A protein and the small-molecule ligand that binds it are described below.
Small molecule (SMILES): CC[C@H](Cc1ccc(C(=O)NCc2ccc(OC)cc2C(F)(F)F)cc1)C(=O)O

Sequence of chain 1.B:
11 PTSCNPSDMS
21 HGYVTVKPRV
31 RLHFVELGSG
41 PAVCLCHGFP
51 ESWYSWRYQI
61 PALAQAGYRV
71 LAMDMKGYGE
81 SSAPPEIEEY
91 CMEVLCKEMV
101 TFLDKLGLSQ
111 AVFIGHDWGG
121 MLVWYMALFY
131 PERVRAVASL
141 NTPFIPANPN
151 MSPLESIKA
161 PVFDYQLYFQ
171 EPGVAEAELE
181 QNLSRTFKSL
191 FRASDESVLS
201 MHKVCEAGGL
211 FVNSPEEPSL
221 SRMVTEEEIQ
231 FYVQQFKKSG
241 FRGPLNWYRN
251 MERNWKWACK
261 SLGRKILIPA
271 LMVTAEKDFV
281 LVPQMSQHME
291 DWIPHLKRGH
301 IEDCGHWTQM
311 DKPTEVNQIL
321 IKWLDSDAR

Binding-site contacts:
Ligand atom C contacts residue TYR248 of chain 1.B at 3.1 Å (hydrophobic).
Ligand atom F1 contacts residue LEU190 of chain 1.B at 3.3 Å.
Ligand atom F2 contacts residue PRO50 of chain 1.B at 3.6 Å.
Ligand atom C20 contacts residue HIS306 of chain 1.B at 3.3 Å.
Ligand atom C2 contacts residue GLN166 of chain 1.B at 3.6 Å.
Ligand atom C contacts residue ASP117 of chain 1.B at 3.6 Å.
Ligand atom O contacts residue TYR165 of chain 1.B at 2.4 Å (h-bond).
Ligand atom O3 contacts residue VAL280 of chain 1.B at 3.4 Å.
Ligand atom C19 contacts residue HIS306 of chain 1.B at 3.4 Å.
Ligand atom C20 contacts residue ASP117 of chain 1.B at 3.7 Å.
Ligand atom F contacts residue MET201 of chain 1.B at 3.5 Å.
Ligand atom F contacts residue TYR248 of chain 1.B at 3.8 Å.
Ligand atom F2 contacts residue TRP307 of chain 1.B at 3.7 Å.
Ligand atom C1 contacts residue TYR165 of chain 1.B at 3.8 Å (hydrophobic).
Ligand atom C6 contacts residue MET121 of chain 1.B at 3.3 Å (hydrophobic).
Ligand atom C5 contacts residue MET121 of chain 1.B at 3.5 Å (hydrophobic).
Ligand atom C12 contacts residue ASP117 of chain 1.B at 3.2 Å.
Ligand atom N contacts residue TYR248 of chain 1.B at 3.5 Å (h-bond).
Ligand atom C12 contacts residue TYR248 of chain 1.B at 3.4 Å (hydrophobic).
Ligand atom N contacts residue ASP117 of chain 1.B at 2.5 Å (salt-bridge).
Ligand atom C17 contacts residue HIS306 of chain 1.B at 3.8 Å.
Ligand atom C7 contacts residue MET121 of chain 1.B at 3.5 Å (hydrophobic).
Ligand atom F2 contacts residue PHE49 of chain 1.B at 3.3 Å.
Ligand atom C3 contacts residue GLN166 of chain 1.B at 3.7 Å.
Ligand atom O1 contacts residue MET121 of chain 1.B at 3.3 Å (h-bond).
Ligand atom C1 contacts residue ASP117 of chain 1.B at 3.8 Å.
Ligand atom O3 contacts residue HIS306 of chain 1.B at 3.7 Å.
Ligand atom C1 contacts residue TRP118 of chain 1.B at 3.7 Å (hydrophobic).
Ligand atom C9 contacts residue MET285 of chain 1.B at 3.4 Å (hydrophobic).
Ligand atom O contacts residue TYR248 of chain 1.B at 2.7 Å (h-bond).
Ligand atom C10 contacts residue TRP118 of chain 1.B at 3.7 Å (hydrophobic).
Ligand atom C16 contacts residue MET201 of chain 1.B at 3.7 Å (hydrophobic).
Ligand atom F1 contacts residue MET201 of chain 1.B at 3.8 Å.
Ligand atom C11 contacts residue TRP118 of chain 1.B at 3.5 Å (hydrophobic).
Ligand atom C2 contacts residue TYR165 of chain 1.B at 3.4 Å (hydrophobic).
Ligand atom C11 contacts residue ASP117 of chain 1.B at 3.2 Å.
Ligand atom C19 contacts residue VAL280 of chain 1.B at 3.3 Å (hydrophobic).
Ligand atom C17 contacts residue VAL280 of chain 1.B at 3.5 Å (hydrophobic).
Ligand atom C contacts residue TYR165 of chain 1.B at 3.2 Å (hydrophobic).
Ligand atom C13 contacts residue HIS306 of chain 1.B at 3.5 Å.